A small-molecule ligand and the protein it binds are described below.
Small molecule (SMILES): CC(C)c1c(C(=O)N[C@H](CO)c2ccccc2)nc(-c2ccc(F)cc2)n1CC[C@@H](O)C[C@@H](O)CC(=O)O

Binding-site contacts:
Ligand atom O7 contacts residue SER250 of chain 1.A at 3.3 Å (h-bond).
Ligand atom N3 contacts residue LEU419 of chain 1.B at 3.6 Å.
Ligand atom C36 contacts residue ALA317 of chain 1.B at 3.6 Å (hydrophobic).
Ligand atom O2 contacts residue SER131 of chain 1.B at 2.7 Å (h-bond).
Ligand atom C5 contacts residue LEU419 of chain 1.B at 3.7 Å (hydrophobic).
Ligand atom C13 contacts residue CYS127 of chain 1.B at 3.2 Å (hydrophobic).
Ligand atom C10 contacts residue ASP256 of chain 1.A at 3.6 Å.
Ligand atom F1 contacts residue ARG156 of chain 1.A at 3.4 Å.
Ligand atom C24 contacts residue ARG156 of chain 1.A at 3.7 Å.
Ligand atom N2 contacts residue ALA422 of chain 1.B at 3.7 Å.
Ligand atom O6 contacts residue ARG156 of chain 1.A at 3.5 Å (salt-bridge).
Ligand atom O4 contacts residue ASN321 of chain 1.B at 3.0 Å (h-bond).
Ligand atom C36 contacts residue SER250 of chain 1.A at 3.3 Å.
Ligand atom C35 contacts residue ALA317 of chain 1.B at 3.3 Å (hydrophobic).
Ligand atom F1 contacts residue VAL249 of chain 1.A at 3.6 Å.
Ligand atom O6 contacts residue ASN252 of chain 1.A at 3.7 Å.
Ligand atom C1 contacts residue ALA422 of chain 1.B at 3.7 Å (hydrophobic).
Ligand atom C29 contacts residue SER131 of chain 1.B at 3.7 Å.
Ligand atom F1 contacts residue SER227 of chain 1.A at 2.9 Å.
Ligand atom C2 contacts residue LEU419 of chain 1.B at 3.7 Å (hydrophobic).
Ligand atom O6 contacts residue SER250 of chain 1.A at 2.5 Å (h-bond).
Ligand atom C30 contacts residue ARG156 of chain 1.A at 3.5 Å.
Ligand atom C36 contacts residue LYS258 of chain 1.A at 3.4 Å.
Ligand atom C12 contacts residue HIS318 of chain 1.B at 3.5 Å.
Ligand atom O6 contacts residue LYS301 of chain 1.B at 3.4 Å (salt-bridge).
Ligand atom O7 contacts residue LYS301 of chain 1.B at 2.8 Å (salt-bridge).
Ligand atom C30 contacts residue SER227 of chain 1.A at 3.7 Å.
Ligand atom C20 contacts residue SER131 of chain 1.B at 3.5 Å.
Ligand atom O4 contacts residue LYS257 of chain 1.A at 3.0 Å (salt-bridge).
Ligand atom O3 contacts residue ASP256 of chain 1.A at 2.8 Å (salt-bridge).
Ligand atom C11 contacts residue ASP256 of chain 1.A at 3.6 Å.
Ligand atom C35 contacts residue LYS258 of chain 1.A at 3.7 Å.
Ligand atom O6 contacts residue LYS258 of chain 1.A at 3.1 Å (salt-bridge).
Ligand atom C36 contacts residue LYS301 of chain 1.B at 3.4 Å.
Ligand atom O3 contacts residue ARG156 of chain 1.A at 3.1 Å (salt-bridge).
Ligand atom C23 contacts residue CYS127 of chain 1.B at 3.6 Å (hydrophobic).
Ligand atom O4 contacts residue GLU125 of chain 1.B at 2.6 Å (salt-bridge).
Ligand atom C7 contacts residue GLU125 of chain 1.B at 3.7 Å.
Ligand atom C9 contacts residue GLU125 of chain 1.B at 3.7 Å.
Ligand atom C10 contacts residue ASN321 of chain 1.B at 3.8 Å.

Sequence of chain 1.B:
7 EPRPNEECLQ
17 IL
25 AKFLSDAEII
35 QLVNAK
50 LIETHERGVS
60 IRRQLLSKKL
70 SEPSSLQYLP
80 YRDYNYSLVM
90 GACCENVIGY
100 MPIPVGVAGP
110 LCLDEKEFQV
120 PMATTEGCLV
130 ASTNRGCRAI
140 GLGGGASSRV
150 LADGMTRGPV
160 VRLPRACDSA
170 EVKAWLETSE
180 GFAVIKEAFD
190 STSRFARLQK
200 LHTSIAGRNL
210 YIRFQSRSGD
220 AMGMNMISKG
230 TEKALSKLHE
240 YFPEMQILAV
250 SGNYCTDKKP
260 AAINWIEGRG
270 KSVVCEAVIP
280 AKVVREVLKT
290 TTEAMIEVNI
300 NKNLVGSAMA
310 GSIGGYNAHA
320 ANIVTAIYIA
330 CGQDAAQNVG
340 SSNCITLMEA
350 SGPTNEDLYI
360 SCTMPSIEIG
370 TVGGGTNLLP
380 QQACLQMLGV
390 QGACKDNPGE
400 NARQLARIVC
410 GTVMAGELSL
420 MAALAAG

Sequence of chain 1.A:
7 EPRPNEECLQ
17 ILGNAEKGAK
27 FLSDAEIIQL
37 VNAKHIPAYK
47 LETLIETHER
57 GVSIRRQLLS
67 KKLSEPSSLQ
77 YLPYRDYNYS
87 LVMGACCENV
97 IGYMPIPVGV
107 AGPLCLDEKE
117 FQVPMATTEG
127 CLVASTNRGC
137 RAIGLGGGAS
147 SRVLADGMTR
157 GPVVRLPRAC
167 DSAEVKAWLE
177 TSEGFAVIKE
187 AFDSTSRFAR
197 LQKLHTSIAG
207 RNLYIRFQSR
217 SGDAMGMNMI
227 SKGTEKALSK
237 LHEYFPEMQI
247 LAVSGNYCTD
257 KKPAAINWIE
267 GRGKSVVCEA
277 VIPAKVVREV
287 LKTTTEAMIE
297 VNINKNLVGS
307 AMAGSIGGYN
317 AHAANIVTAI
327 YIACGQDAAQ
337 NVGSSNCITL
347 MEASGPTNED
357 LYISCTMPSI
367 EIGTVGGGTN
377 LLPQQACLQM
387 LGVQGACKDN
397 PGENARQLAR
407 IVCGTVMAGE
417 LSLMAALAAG